This protein binds this small molecule.
Small molecule (SMILES): OC[C@H]1O[C@H](O)[C@@H](O)[C@@H](O)[C@@H]1O

Sequence of chain 2.A:
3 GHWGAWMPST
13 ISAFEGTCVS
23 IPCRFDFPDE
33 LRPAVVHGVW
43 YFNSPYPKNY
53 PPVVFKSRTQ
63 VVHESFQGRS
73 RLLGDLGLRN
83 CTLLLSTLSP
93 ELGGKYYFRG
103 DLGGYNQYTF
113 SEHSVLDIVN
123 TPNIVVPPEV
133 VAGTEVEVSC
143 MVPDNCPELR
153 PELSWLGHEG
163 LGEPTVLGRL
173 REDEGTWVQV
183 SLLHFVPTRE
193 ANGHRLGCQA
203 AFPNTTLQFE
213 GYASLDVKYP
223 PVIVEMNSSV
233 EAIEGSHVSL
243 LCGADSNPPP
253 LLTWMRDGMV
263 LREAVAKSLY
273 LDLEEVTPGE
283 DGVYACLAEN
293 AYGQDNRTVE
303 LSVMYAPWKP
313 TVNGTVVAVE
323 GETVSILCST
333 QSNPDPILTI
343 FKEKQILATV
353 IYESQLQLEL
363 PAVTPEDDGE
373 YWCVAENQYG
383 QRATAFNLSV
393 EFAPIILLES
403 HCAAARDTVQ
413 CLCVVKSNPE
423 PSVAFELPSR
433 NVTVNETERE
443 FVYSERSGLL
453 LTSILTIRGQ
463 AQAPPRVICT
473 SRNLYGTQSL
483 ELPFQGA

Binding-site contacts:
Ligand atom C4 contacts residue TRP5 of chain 2.A at 4.4 Å (hydrophobic).
Ligand atom O2 contacts residue PRO30 of chain 2.A at 3.2 Å.
Ligand atom C3 contacts residue TRP5 of chain 2.A at 3.8 Å (hydrophobic).
Ligand atom O3 contacts residue HIS4 of chain 2.A at 3.3 Å.
Ligand atom C2 contacts residue TRP5 of chain 2.A at 2.4 Å (hydrophobic).
Ligand atom C3 contacts residue HIS4 of chain 2.A at 4.2 Å.
Ligand atom O2 contacts residue TRP5 of chain 2.A at 2.5 Å (h-bond).
Ligand atom O5 contacts residue TRP5 of chain 2.A at 2.5 Å.
Ligand atom C2 contacts residue HIS4 of chain 2.A at 4.4 Å.
Ligand atom C5 contacts residue TRP5 of chain 2.A at 3.9 Å (hydrophobic).
Ligand atom O3 contacts residue TRP5 of chain 2.A at 3.9 Å.
Ligand atom C1 contacts residue TRP5 of chain 2.A at 1.5 Å (hydrophobic).
Ligand atom C2 contacts residue PRO30 of chain 2.A at 3.8 Å (hydrophobic).
Ligand atom O2 contacts residue HIS4 of chain 2.A at 3.1 Å.